A small-molecule ligand and the protein it binds are described below.
Small molecule (SMILES): CC(=O)N[C@@H]1[C@@H](O)[C@H](O)[C@@H](CO)O[C@H]1O

Sequence of chain 1.I:
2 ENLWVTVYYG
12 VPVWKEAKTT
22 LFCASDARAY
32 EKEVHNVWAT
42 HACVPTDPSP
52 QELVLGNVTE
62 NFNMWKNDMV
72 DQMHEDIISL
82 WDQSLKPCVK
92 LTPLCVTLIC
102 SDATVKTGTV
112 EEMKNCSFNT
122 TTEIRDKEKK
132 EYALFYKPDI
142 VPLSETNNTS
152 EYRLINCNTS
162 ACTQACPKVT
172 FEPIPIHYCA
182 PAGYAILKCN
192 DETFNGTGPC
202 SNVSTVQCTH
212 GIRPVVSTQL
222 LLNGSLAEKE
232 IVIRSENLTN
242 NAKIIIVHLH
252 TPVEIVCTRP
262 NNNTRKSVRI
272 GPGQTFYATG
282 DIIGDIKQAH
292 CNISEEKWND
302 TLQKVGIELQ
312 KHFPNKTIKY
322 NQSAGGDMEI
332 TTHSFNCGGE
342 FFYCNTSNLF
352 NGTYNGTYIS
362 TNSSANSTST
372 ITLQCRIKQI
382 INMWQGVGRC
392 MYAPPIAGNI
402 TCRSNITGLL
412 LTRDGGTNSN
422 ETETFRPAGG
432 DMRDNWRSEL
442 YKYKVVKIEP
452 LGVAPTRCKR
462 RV

Binding-site contacts:
Ligand atom O7 contacts residue ASN116 of chain 1.I at 2.9 Å (h-bond).
Ligand atom C4 contacts residue ASN116 of chain 1.I at 4.2 Å.
Ligand atom N2 contacts residue TYR133 of chain 1.I at 3.9 Å.
Ligand atom C8 contacts residue GLY281 of chain 1.I at 4.4 Å.
Ligand atom C3 contacts residue ASN116 of chain 1.I at 3.9 Å.
Ligand atom O6 contacts residue TYR133 of chain 1.I at 4.5 Å.
Ligand atom N2 contacts residue ASN116 of chain 1.I at 3.1 Å (h-bond).
Ligand atom C7 contacts residue ASN116 of chain 1.I at 3.2 Å.
Ligand atom C1 contacts residue TYR133 of chain 1.I at 3.6 Å (hydrophobic).
Ligand atom O7 contacts residue ALA104 of chain 1.I at 3.8 Å.
Ligand atom C7 contacts residue LEU135 of chain 1.I at 4.5 Å (hydrophobic).
Ligand atom C3 contacts residue TYR133 of chain 1.I at 4.0 Å (hydrophobic).
Ligand atom C2 contacts residue ASN116 of chain 1.I at 2.5 Å.
Ligand atom C5 contacts residue ASN116 of chain 1.I at 3.7 Å.
Ligand atom O4 contacts residue TYR133 of chain 1.I at 4.5 Å.
Ligand atom C2 contacts residue TYR133 of chain 1.I at 4.0 Å (hydrophobic).
Ligand atom C8 contacts residue LEU135 of chain 1.I at 4.3 Å (hydrophobic).
Ligand atom C1 contacts residue ASN116 of chain 1.I at 1.4 Å.
Ligand atom C8 contacts residue ASN116 of chain 1.I at 4.5 Å.
Ligand atom O5 contacts residue ASN116 of chain 1.I at 2.3 Å (h-bond).
Ligand atom C5 contacts residue TYR133 of chain 1.I at 3.9 Å (hydrophobic).
Ligand atom O5 contacts residue TYR133 of chain 1.I at 4.0 Å.
Ligand atom C8 contacts residue ASP282 of chain 1.I at 3.4 Å.